Binding-site contacts:
Ligand atom C6 contacts residue HIS50 of chain 1.B at 3.3 Å.
Ligand atom C1 contacts residue GAL1 of chain 1.K at 2.9 Å.
Ligand atom C6 contacts residue TYR36 of chain 1.B at 4.5 Å (hydrophobic).
Ligand atom C5 contacts residue HIS50 of chain 1.B at 3.4 Å.
Ligand atom N4 contacts residue GLU49 of chain 1.B at 3.1 Å (salt-bridge).
Ligand atom O1 contacts residue PRO51 of chain 1.B at 4.0 Å.
Ligand atom C1 contacts residue HIS50 of chain 1.B at 3.2 Å.
Ligand atom C3 contacts residue HIS50 of chain 1.B at 3.4 Å.
Ligand atom N1 contacts residue PRO51 of chain 1.B at 4.4 Å.
Ligand atom N2 contacts residue GLU49 of chain 1.B at 4.2 Å.
Ligand atom C9 contacts residue PRO51 of chain 1.B at 4.2 Å (hydrophobic).
Ligand atom C6 contacts residue GAL1 of chain 1.K at 4.1 Å.
Ligand atom C2 contacts residue GLN53 of chain 1.B at 3.6 Å.
Ligand atom C3 contacts residue GLN53 of chain 1.B at 3.8 Å.
Ligand atom S1 contacts residue PRO38 of chain 1.B at 4.3 Å.
Ligand atom S1 contacts residue GAL1 of chain 1.K at 1.8 Å.
Ligand atom C1 contacts residue TYR36 of chain 1.B at 4.4 Å (hydrophobic).
Ligand atom C3 contacts residue GAL1 of chain 1.K at 4.5 Å.
Ligand atom C4 contacts residue HIS50 of chain 1.B at 3.4 Å.
Ligand atom C2 contacts residue GAL1 of chain 1.K at 3.1 Å.
Ligand atom S1 contacts residue HIS50 of chain 1.B at 4.1 Å.
Ligand atom S1 contacts residue TYR36 of chain 1.B at 3.8 Å.
Ligand atom C2 contacts residue HIS50 of chain 1.B at 3.3 Å.
Ligand atom C9 contacts residue HIS50 of chain 1.B at 4.3 Å.
Ligand atom C12 contacts residue GLU49 of chain 1.B at 4.3 Å.
Ligand atom N3 contacts residue PRO51 of chain 1.B at 4.4 Å.
Ligand atom N3 contacts residue GLU49 of chain 1.B at 2.8 Å (salt-bridge).

Sequence of chain 1.B:
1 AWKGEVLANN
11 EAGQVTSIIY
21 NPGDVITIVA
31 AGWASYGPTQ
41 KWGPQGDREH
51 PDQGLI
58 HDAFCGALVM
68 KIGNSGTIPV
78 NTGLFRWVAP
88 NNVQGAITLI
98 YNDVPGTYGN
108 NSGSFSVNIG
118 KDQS

The small molecule below binds the protein below.
Small molecule (SMILES): CCNC(=O)[C@@H]1C[C@H](NC(=O)[C@H](Cc2cn(CCNC(=O)c3ccc(S)cc3)nn2)NC)CN1